Sequence of chain 2.A:
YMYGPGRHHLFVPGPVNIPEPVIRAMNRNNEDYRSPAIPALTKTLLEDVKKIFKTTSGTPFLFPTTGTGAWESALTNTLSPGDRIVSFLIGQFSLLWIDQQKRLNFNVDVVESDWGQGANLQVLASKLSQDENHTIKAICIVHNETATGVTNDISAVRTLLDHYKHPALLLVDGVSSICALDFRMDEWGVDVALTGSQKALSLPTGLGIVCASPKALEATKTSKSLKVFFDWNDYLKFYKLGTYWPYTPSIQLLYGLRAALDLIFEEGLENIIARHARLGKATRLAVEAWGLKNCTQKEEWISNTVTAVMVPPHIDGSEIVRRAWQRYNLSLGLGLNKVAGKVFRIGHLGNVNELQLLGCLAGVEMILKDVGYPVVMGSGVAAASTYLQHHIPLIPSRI

Binding-site contacts:
Ligand atom C3 contacts residue ARG36 of chain 1.A at 3.0 Å.
Ligand atom O2 contacts residue ARG347 of chain 2.A at 2.7 Å (salt-bridge).
Ligand atom C1 contacts residue ARG347 of chain 2.A at 3.4 Å.
Ligand atom C3 contacts residue TYR35 of chain 1.A at 3.2 Å (hydrophobic).
Ligand atom O3 contacts residue PHE95 of chain 2.A at 4.4 Å.
Ligand atom C2 contacts residue PLP1 of chain 2.C at 3.4 Å.
Ligand atom O1 contacts residue LEU338 of chain 2.A at 3.8 Å.
Ligand atom C1 contacts residue ARG36 of chain 1.A at 3.2 Å.
Ligand atom C3 contacts residue THR250 of chain 1.A at 4.5 Å.
Ligand atom C1 contacts residue PHE95 of chain 2.A at 3.4 Å (hydrophobic).
Ligand atom O1 contacts residue ARG36 of chain 1.A at 2.4 Å (salt-bridge).
Ligand atom C1 contacts residue THR148 of chain 2.A at 4.4 Å.
Ligand atom O4 contacts residue PHE95 of chain 2.A at 4.3 Å.
Ligand atom C2 contacts residue GLY16 of chain 2.A at 4.1 Å.
Ligand atom C2 contacts residue LYS201 of chain 2.A at 4.0 Å.
Ligand atom O2 contacts residue THR148 of chain 2.A at 3.4 Å.
Ligand atom C2 contacts residue ARG36 of chain 1.A at 3.5 Å.
Ligand atom O1 contacts residue ARG347 of chain 2.A at 2.7 Å (salt-bridge).
Ligand atom O3 contacts residue PLP1 of chain 2.C at 2.8 Å (h-bond).
Ligand atom O2 contacts residue ARG36 of chain 1.A at 4.2 Å.
Ligand atom O4 contacts residue TYR35 of chain 1.A at 3.0 Å (h-bond).
Ligand atom O2 contacts residue PHE95 of chain 2.A at 3.8 Å.
Ligand atom C3 contacts residue PHE95 of chain 2.A at 3.6 Å (hydrophobic).
Ligand atom O3 contacts residue PRO15 of chain 2.A at 3.7 Å.
Ligand atom O4 contacts residue ARG36 of chain 1.A at 4.0 Å.
Ligand atom O2 contacts residue PRO15 of chain 2.A at 3.5 Å.
Ligand atom O4 contacts residue THR250 of chain 1.A at 3.1 Å (h-bond).
Ligand atom O3 contacts residue GLY16 of chain 2.A at 3.6 Å (h-bond).
Ligand atom C2 contacts residue PHE95 of chain 2.A at 3.6 Å (hydrophobic).
Ligand atom O3 contacts residue LYS201 of chain 2.A at 2.9 Å (salt-bridge).
Ligand atom O1 contacts residue PHE95 of chain 2.A at 3.4 Å.
Ligand atom O4 contacts residue PLP1 of chain 2.C at 2.9 Å (h-bond).
Ligand atom C3 contacts residue PLP1 of chain 2.C at 3.6 Å.

Sequence of chain 1.A:
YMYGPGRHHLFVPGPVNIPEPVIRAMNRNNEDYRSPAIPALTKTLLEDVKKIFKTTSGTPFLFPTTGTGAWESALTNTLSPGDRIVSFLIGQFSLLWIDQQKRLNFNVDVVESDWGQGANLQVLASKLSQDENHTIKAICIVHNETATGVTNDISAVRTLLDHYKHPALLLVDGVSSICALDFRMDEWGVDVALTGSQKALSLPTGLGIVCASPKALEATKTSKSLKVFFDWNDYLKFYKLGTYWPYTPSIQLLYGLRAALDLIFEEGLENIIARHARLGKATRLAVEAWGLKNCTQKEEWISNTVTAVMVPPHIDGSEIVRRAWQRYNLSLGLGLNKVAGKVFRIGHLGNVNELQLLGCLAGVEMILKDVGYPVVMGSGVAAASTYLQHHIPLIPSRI

A small-molecule ligand and the protein it binds are described below.
Small molecule (SMILES): O=C(O)C(=O)CO